Sequence of chain 1.B:
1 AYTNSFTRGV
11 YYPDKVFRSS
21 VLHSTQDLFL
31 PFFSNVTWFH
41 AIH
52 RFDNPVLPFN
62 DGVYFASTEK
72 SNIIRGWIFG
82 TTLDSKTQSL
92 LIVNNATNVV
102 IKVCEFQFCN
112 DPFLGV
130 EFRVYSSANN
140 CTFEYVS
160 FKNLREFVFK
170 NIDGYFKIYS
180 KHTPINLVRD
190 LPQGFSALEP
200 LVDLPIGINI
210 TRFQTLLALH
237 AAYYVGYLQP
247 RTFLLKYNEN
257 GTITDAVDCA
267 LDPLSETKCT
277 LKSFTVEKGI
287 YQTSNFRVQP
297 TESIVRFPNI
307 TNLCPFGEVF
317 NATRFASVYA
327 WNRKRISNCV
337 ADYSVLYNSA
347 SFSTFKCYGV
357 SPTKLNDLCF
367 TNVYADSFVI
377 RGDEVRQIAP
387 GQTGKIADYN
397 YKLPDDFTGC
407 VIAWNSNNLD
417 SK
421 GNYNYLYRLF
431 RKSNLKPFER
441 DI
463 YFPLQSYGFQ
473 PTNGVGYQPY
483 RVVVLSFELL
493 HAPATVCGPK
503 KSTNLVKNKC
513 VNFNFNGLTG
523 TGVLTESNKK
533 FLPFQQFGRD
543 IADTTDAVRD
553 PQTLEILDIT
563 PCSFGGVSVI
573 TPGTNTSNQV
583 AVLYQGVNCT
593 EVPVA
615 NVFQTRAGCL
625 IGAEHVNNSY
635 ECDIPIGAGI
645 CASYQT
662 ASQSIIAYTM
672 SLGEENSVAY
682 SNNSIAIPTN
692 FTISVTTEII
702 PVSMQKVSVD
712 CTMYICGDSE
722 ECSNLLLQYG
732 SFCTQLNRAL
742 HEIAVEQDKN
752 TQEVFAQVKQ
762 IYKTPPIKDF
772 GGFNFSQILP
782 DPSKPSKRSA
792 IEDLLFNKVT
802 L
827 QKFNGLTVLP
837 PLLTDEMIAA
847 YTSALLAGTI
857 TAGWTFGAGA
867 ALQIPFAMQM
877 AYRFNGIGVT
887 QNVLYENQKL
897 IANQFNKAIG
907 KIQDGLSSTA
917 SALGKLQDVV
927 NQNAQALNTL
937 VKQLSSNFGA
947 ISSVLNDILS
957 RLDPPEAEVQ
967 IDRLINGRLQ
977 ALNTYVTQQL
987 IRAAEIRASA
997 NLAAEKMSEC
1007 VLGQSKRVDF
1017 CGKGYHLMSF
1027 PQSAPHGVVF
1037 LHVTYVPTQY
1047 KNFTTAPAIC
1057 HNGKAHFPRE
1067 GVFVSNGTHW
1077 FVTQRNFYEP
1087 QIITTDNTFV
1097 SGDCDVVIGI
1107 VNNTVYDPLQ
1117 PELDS

Sequence of chain 1.A:
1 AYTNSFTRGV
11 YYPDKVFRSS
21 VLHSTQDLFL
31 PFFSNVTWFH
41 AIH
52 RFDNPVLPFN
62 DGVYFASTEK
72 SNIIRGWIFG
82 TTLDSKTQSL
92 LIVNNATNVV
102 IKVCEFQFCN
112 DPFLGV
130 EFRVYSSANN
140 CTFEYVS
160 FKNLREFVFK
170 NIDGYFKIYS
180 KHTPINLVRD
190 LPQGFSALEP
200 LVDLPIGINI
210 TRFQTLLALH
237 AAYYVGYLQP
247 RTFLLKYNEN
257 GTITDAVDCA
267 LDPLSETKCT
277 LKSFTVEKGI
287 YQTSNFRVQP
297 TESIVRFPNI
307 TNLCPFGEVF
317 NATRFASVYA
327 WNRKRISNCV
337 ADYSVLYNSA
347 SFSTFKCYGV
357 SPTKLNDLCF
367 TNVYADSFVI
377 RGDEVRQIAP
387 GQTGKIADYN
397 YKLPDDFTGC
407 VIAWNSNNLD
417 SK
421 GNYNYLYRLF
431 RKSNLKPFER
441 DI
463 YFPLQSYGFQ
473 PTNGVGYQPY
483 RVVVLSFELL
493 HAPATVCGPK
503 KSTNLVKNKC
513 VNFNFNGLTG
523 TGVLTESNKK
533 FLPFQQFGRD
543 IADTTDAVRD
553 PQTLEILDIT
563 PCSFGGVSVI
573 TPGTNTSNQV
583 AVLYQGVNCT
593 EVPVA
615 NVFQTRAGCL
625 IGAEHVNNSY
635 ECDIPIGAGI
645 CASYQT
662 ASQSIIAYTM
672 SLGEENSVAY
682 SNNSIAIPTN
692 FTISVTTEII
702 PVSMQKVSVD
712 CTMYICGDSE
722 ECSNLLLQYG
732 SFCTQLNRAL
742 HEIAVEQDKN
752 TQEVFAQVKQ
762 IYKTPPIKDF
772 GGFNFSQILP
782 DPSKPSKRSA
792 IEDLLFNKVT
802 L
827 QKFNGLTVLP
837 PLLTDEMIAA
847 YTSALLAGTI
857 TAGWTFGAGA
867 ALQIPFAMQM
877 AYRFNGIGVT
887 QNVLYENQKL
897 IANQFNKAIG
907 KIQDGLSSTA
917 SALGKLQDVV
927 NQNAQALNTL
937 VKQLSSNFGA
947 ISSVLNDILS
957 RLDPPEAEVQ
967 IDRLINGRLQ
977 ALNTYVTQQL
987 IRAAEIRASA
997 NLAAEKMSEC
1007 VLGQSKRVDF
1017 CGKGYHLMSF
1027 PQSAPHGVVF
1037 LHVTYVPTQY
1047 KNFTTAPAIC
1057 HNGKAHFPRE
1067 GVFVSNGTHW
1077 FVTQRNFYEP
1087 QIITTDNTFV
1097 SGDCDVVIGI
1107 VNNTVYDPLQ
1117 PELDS

Binding-site contacts:
Ligand atom C1 contacts residue ASN1048 of chain 1.A at 1.4 Å.
Ligand atom C2 contacts residue ASN1048 of chain 1.A at 2.5 Å.
Ligand atom C7 contacts residue ASN1048 of chain 1.A at 4.1 Å.
Ligand atom N2 contacts residue LEU868 of chain 1.B at 4.0 Å.
Ligand atom C3 contacts residue ASN1048 of chain 1.A at 3.8 Å.
Ligand atom C8 contacts residue LEU868 of chain 1.B at 3.7 Å (hydrophobic).
Ligand atom C7 contacts residue ALA680 of chain 1.A at 3.9 Å (hydrophobic).
Ligand atom C5 contacts residue ASN1048 of chain 1.A at 3.6 Å.
Ligand atom O7 contacts residue ALA680 of chain 1.A at 3.6 Å.
Ligand atom C8 contacts residue SER682 of chain 1.A at 3.9 Å.
Ligand atom C8 contacts residue ALA680 of chain 1.A at 3.6 Å (hydrophobic).
Ligand atom O5 contacts residue ASN1048 of chain 1.A at 2.4 Å (h-bond).
Ligand atom C4 contacts residue ASN1048 of chain 1.A at 4.2 Å.
Ligand atom C8 contacts residue SER685 of chain 1.A at 3.9 Å.
Ligand atom C7 contacts residue LEU868 of chain 1.B at 4.3 Å (hydrophobic).
Ligand atom N2 contacts residue ASN1048 of chain 1.A at 2.9 Å (h-bond).

The protein below binds the small molecule below.
Small molecule (SMILES): CC(=O)N[C@H]1[C@H](O[C@H]2[C@H](O)[C@@H](NC(C)=O)CO[C@@H]2CO)O[C@H](CO)[C@@H](O)[C@@H]1O